Binding-site contacts:
Ligand atom OP1 contacts residue LYS277 of chain 1.B at 2.9 Å (salt-bridge).
Ligand atom C2 contacts residue THR457 of chain 1.B at 3.1 Å.
Ligand atom N3 contacts residue A3 of chain 1.E at 2.7 Å (h-bond).
Ligand atom OP2 contacts residue ALA227 of chain 1.B at 3.3 Å.
Ligand atom O2 contacts residue A3 of chain 1.E at 3.3 Å (h-bond).
Ligand atom N4 contacts residue TYR166 of chain 1.B at 3.0 Å (h-bond).
Ligand atom N6 contacts residue U7 of chain 1.E at 3.2 Å (h-bond).
Ligand atom N6 contacts residue U8 of chain 1.E at 3.1 Å (h-bond).
Ligand atom N3 contacts residue A5 of chain 1.E at 3.0 Å (h-bond).
Ligand atom N6 contacts residue U9 of chain 1.E at 2.9 Å (h-bond).
Ligand atom O3' contacts residue SER333 of chain 1.B at 2.9 Å (h-bond).
Ligand atom OP2 contacts residue SER228 of chain 1.B at 2.6 Å (h-bond).
Ligand atom C5' contacts residue THR335 of chain 1.B at 3.1 Å.
Ligand atom O4 contacts residue A4 of chain 1.E at 2.9 Å (h-bond).
Ligand atom OP1 contacts residue GLN311 of chain 1.B at 3.0 Å (h-bond).
Ligand atom OP1 contacts residue LYS237 of chain 1.B at 2.7 Å (salt-bridge).
Ligand atom OP1 contacts residue SER307 of chain 1.B at 3.2 Å (h-bond).
Ligand atom O2' contacts residue SER333 of chain 1.B at 2.7 Å (h-bond).
Ligand atom C5 contacts residue TYR166 of chain 1.B at 3.2 Å (hydrophobic).
Ligand atom C8 contacts residue TYR295 of chain 1.B at 3.1 Å (hydrophobic).
Ligand atom O4 contacts residue A3 of chain 1.E at 2.8 Å (h-bond).
Ligand atom O4 contacts residue A5 of chain 1.E at 3.1 Å (h-bond).
Ligand atom O4' contacts residue GLY452 of chain 1.B at 3.3 Å (h-bond).
Ligand atom N9 contacts residue TYR295 of chain 1.B at 3.2 Å.
Ligand atom N1 contacts residue U6 of chain 1.E at 3.2 Å (h-bond).
Ligand atom O4' contacts residue TYR330 of chain 1.B at 3.3 Å.
Ligand atom O2 contacts residue A4 of chain 1.E at 3.3 Å (h-bond).
Ligand atom N1 contacts residue U8 of chain 1.E at 3.0 Å (h-bond).
Ligand atom N1 contacts residue U9 of chain 1.E at 2.8 Å (h-bond).
Ligand atom O2' contacts residue GLY452 of chain 1.B at 2.8 Å (h-bond).
Ligand atom O2' contacts residue GLY455 of chain 1.B at 3.2 Å (h-bond).
Ligand atom N1 contacts residue U7 of chain 1.E at 2.9 Å (h-bond).
Ligand atom OP1 contacts residue TYR295 of chain 1.B at 2.9 Å (h-bond).
Ligand atom OP1 contacts residue THR223 of chain 1.B at 3.2 Å (h-bond).
Ligand atom O2' contacts residue MET659 of chain 1.B at 3.2 Å.
Ligand atom O2' contacts residue GLY331 of chain 1.B at 3.2 Å (h-bond).
Ligand atom O2' contacts residue TYR330 of chain 1.B at 2.5 Å (h-bond).
Ligand atom C2 contacts residue TYR362 of chain 1.B at 3.3 Å (hydrophobic).
Ligand atom N3 contacts residue GLY452 of chain 1.B at 3.3 Å.
Ligand atom N3 contacts residue A4 of chain 1.E at 2.9 Å (h-bond).

Sequence of chain 1.B:
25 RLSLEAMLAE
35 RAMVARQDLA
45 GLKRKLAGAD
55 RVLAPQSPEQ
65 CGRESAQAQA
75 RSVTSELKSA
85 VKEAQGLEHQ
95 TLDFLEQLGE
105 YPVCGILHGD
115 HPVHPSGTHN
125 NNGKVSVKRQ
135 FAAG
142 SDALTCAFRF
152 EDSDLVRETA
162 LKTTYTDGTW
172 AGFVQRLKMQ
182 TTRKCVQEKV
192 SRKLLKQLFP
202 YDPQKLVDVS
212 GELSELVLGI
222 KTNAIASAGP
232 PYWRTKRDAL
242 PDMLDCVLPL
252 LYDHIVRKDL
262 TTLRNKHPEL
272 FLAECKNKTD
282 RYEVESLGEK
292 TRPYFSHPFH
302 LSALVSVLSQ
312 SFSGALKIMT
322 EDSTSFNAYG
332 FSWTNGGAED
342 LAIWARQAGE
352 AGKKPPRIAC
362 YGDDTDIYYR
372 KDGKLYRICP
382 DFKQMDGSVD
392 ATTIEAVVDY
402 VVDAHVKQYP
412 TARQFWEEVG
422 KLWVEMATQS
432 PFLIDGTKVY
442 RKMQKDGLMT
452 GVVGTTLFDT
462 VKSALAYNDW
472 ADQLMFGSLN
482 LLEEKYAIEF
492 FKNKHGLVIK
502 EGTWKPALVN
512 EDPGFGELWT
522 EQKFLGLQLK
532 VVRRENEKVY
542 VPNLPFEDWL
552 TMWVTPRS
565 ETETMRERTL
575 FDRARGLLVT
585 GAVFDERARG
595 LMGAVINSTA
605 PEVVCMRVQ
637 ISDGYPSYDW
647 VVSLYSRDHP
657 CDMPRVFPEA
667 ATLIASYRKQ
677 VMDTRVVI

This small molecule binds to this protein.
Small molecule (SMILES): Nc1ccn([C@@H]2O[C@H](COP(=O)=O)[C@@H](O[P](=O)(O)OC[C@H]3O[C@@H](n4cnc5c(N)ncnc54)[C@H](O)[C@@H]3O[P](=O)(O)OC[C@H]3O[C@@H](n4cnc5c(N)ncnc54)[C@H](O)[C@@H]3O[P](=O)(O)OC[C@H]3O[C@@H](n4cnc5c(N)ncnc54)[C@H](O)[C@@H]3O[P](=O)(O)OC[C@H]3O[C@@H](n4cnc5c(N)ncnc54)[C@H](O)[C@@H]3O[P](=O)(O)OC[C@H]3O[C@@H](n4ccc(=O)[nH]c4=O)[C@H](O)[C@@H]3O[P](=O)(O)OC[C@H]3O[C@@H](n4ccc(=O)[nH]c4=O)[C@H](O)[C@@H]3O[P](=O)(O)OC[C@H]3O[C@@H](n4ccc(=O)[nH]c4=O)[C@H](O)[C@@H]3O)[C@H]2O)c(=O)n1